Sequence of chain 1.A:
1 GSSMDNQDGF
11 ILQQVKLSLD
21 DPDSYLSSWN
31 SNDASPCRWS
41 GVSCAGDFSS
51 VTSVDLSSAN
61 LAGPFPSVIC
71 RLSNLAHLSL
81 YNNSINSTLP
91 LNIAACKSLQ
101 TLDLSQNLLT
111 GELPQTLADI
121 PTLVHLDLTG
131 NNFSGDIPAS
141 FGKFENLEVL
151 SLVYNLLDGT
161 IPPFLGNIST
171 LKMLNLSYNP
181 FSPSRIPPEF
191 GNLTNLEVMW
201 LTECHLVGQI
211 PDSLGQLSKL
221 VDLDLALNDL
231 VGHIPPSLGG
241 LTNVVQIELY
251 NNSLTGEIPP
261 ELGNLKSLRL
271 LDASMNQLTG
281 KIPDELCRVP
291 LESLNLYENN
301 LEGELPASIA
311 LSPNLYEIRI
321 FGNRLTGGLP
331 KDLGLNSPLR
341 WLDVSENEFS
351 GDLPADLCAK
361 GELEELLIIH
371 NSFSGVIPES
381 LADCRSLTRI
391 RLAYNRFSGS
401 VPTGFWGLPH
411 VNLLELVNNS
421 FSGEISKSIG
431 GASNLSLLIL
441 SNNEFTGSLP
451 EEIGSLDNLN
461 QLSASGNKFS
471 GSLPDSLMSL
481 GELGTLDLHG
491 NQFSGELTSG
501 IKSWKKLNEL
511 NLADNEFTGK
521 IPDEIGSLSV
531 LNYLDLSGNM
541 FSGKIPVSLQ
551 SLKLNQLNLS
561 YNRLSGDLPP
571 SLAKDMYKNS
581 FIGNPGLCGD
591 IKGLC

A small-molecule ligand and the protein it binds are described below.
Small molecule (SMILES): CC(=O)N[C@H]1[C@H](O[C@H]2[C@H](O)[C@@H](NC(C)=O)CO[C@@H]2CO)O[C@H](CO)[C@@H](O[C@H]2O[C@H](CO)[C@@H](O)[C@H](O)[C@@H]2O)[C@@H]1O

Binding-site contacts:
Ligand atom C3 contacts residue ASN167 of chain 1.A at 3.7 Å.
Ligand atom C2 contacts residue ASN167 of chain 1.A at 2.4 Å.
Ligand atom C2 contacts residue GLY142 of chain 1.A at 3.7 Å.
Ligand atom O5 contacts residue ASN167 of chain 1.A at 2.3 Å (h-bond).
Ligand atom N2 contacts residue ASN167 of chain 1.A at 2.8 Å (h-bond).
Ligand atom C1 contacts residue ASN167 of chain 1.A at 1.4 Å.
Ligand atom C6 contacts residue LYS143 of chain 1.A at 4.3 Å.
Ligand atom O7 contacts residue ASN167 of chain 1.A at 3.2 Å (h-bond).
Ligand atom O7 contacts residue LYS143 of chain 1.A at 3.7 Å.
Ligand atom O6 contacts residue LYS143 of chain 1.A at 4.0 Å.
Ligand atom C7 contacts residue GLY142 of chain 1.A at 4.4 Å.
Ligand atom O7 contacts residue ALA139 of chain 1.A at 4.4 Å.
Ligand atom O7 contacts residue GLY142 of chain 1.A at 3.5 Å.
Ligand atom N2 contacts residue GLY142 of chain 1.A at 4.5 Å.
Ligand atom C1 contacts residue GLY142 of chain 1.A at 3.5 Å.
Ligand atom O6 contacts residue PHE144 of chain 1.A at 4.5 Å.
Ligand atom C5 contacts residue ASN167 of chain 1.A at 3.6 Å.
Ligand atom C3 contacts residue LYS143 of chain 1.A at 4.3 Å.
Ligand atom O3 contacts residue LYS143 of chain 1.A at 3.6 Å.
Ligand atom C2 contacts residue LYS143 of chain 1.A at 4.1 Å.
Ligand atom O5 contacts residue GLY142 of chain 1.A at 3.5 Å (h-bond).
Ligand atom C8 contacts residue ASN167 of chain 1.A at 4.4 Å.
Ligand atom C7 contacts residue ASN167 of chain 1.A at 3.2 Å.
Ligand atom O7 contacts residue PHE164 of chain 1.A at 4.4 Å.
Ligand atom C4 contacts residue ASN167 of chain 1.A at 4.1 Å.
Ligand atom C7 contacts residue LYS143 of chain 1.A at 4.1 Å.